Sequence of chain 1.D:
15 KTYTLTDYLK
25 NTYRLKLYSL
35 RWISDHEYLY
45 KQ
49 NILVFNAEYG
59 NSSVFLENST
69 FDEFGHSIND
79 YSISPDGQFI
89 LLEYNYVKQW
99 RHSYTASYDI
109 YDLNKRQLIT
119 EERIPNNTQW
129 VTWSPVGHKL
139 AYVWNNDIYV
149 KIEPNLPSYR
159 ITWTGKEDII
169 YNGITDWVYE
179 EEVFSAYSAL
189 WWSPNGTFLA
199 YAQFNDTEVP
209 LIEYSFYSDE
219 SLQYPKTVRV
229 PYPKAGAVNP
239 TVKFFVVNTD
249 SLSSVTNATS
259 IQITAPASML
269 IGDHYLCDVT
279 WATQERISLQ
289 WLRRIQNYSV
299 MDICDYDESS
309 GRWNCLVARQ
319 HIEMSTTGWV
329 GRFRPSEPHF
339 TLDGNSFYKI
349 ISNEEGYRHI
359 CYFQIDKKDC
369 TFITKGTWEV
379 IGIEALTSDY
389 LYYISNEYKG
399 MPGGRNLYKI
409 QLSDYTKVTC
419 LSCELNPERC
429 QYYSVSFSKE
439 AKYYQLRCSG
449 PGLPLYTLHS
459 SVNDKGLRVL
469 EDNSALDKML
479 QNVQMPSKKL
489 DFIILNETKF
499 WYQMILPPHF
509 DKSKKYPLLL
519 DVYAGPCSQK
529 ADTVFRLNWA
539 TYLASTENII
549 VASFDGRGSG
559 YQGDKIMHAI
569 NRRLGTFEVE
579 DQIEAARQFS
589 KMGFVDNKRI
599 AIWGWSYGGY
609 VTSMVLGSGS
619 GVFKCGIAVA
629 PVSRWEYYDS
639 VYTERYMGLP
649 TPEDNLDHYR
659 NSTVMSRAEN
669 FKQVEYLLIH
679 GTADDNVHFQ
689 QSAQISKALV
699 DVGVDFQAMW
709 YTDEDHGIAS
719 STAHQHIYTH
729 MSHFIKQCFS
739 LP

Binding-site contacts:
Ligand atom O5 contacts residue ASN255 of chain 1.D at 2.4 Å (h-bond).
Ligand atom C1 contacts residue TRP161 of chain 1.D at 4.2 Å (hydrophobic).
Ligand atom C4 contacts residue ASN255 of chain 1.D at 4.2 Å.
Ligand atom C3 contacts residue ASN255 of chain 1.D at 3.8 Å.
Ligand atom C7 contacts residue ASN255 of chain 1.D at 4.0 Å.
Ligand atom C5 contacts residue ASN255 of chain 1.D at 3.7 Å.
Ligand atom O3 contacts residue TRP161 of chain 1.D at 4.3 Å.
Ligand atom O5 contacts residue TRP161 of chain 1.D at 3.8 Å.
Ligand atom C2 contacts residue ASN255 of chain 1.D at 2.4 Å.
Ligand atom C4 contacts residue TRP161 of chain 1.D at 4.2 Å (hydrophobic).
Ligand atom C6 contacts residue ASN255 of chain 1.D at 4.2 Å.
Ligand atom N2 contacts residue ASN255 of chain 1.D at 2.9 Å (h-bond).
Ligand atom C1 contacts residue ASN255 of chain 1.D at 1.4 Å.
Ligand atom C2 contacts residue TRP161 of chain 1.D at 4.0 Å (hydrophobic).

The protein below binds the small molecule below.
Small molecule (SMILES): CC(=O)N[C@@H]1[C@@H](O)[C@H](O)[C@@H](CO)O[C@H]1O